Sequence of chain 1.A:
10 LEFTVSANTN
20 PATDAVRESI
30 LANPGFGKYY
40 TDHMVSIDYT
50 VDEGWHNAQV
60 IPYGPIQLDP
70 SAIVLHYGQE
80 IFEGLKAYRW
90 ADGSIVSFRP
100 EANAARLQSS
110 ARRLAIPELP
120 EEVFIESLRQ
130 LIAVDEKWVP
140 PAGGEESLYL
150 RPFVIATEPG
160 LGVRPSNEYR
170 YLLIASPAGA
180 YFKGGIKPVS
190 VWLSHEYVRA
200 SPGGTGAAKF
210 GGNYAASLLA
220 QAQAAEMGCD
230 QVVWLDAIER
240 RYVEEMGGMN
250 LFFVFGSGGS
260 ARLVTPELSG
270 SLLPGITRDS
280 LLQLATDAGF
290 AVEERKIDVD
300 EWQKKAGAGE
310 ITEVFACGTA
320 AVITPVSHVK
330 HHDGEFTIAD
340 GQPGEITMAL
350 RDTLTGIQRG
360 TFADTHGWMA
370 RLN

Binding-site contacts:
Ligand atom C3 contacts residue PLP1 of chain 1.C at 4.1 Å.
Ligand atom C6 contacts residue ARG150 of chain 1.A at 4.1 Å.
Ligand atom C7 contacts residue PHE35 of chain 1.A at 4.0 Å (hydrophobic).
Ligand atom C4 contacts residue ARG150 of chain 1.A at 4.5 Å.
Ligand atom O2 contacts residue PLP1 of chain 1.C at 3.6 Å.
Ligand atom O2 contacts residue PHE81 of chain 1.A at 3.4 Å.
Ligand atom O2 contacts residue ARG150 of chain 1.A at 4.4 Å.
Ligand atom C8 contacts residue TYR180 of chain 1.A at 3.3 Å (hydrophobic).
Ligand atom C6 contacts residue VAL162 of chain 1.B at 3.7 Å (hydrophobic).
Ligand atom C7 contacts residue TYR180 of chain 1.A at 2.9 Å (hydrophobic).
Ligand atom C4 contacts residue TYR76 of chain 1.B at 4.3 Å (hydrophobic).
Ligand atom C6 contacts residue TYR180 of chain 1.A at 3.8 Å (hydrophobic).
Ligand atom C6 contacts residue PHE35 of chain 1.A at 3.9 Å (hydrophobic).
Ligand atom O2 contacts residue LYS208 of chain 1.A at 3.3 Å.
Ligand atom C5 contacts residue LEU160 of chain 1.B at 4.2 Å (hydrophobic).
Ligand atom C6 contacts residue TYR76 of chain 1.B at 3.3 Å (hydrophobic).
Ligand atom C3 contacts residue TYR213 of chain 1.A at 3.4 Å (hydrophobic).
Ligand atom C5 contacts residue TYR148 of chain 1.A at 4.3 Å (hydrophobic).
Ligand atom C5 contacts residue VAL162 of chain 1.B at 3.7 Å (hydrophobic).
Ligand atom C5 contacts residue ARG150 of chain 1.A at 3.5 Å.
Ligand atom C5 contacts residue TYR76 of chain 1.B at 3.0 Å (hydrophobic).
Ligand atom C7 contacts residue ALA319 of chain 1.A at 4.3 Å (hydrophobic).
Ligand atom C7 contacts residue VAL162 of chain 1.B at 4.2 Å (hydrophobic).
Ligand atom C3 contacts residue LYS208 of chain 1.A at 4.2 Å.
Ligand atom C6 contacts residue LEU160 of chain 1.B at 3.5 Å (hydrophobic).
Ligand atom O2 contacts residue TYR148 of chain 1.A at 4.0 Å.
Ligand atom C3 contacts residue PHE81 of chain 1.A at 3.5 Å (hydrophobic).
Ligand atom C4 contacts residue TYR213 of chain 1.A at 4.2 Å (hydrophobic).
Ligand atom O2 contacts residue TYR213 of chain 1.A at 4.4 Å.
Ligand atom C4 contacts residue VAL162 of chain 1.B at 4.2 Å (hydrophobic).
Ligand atom C8 contacts residue ALA319 of chain 1.A at 4.2 Å (hydrophobic).

A small-molecule ligand and the protein it binds are described below.
Small molecule (SMILES): NOCc1ccccc1

Sequence of chain 1.B:
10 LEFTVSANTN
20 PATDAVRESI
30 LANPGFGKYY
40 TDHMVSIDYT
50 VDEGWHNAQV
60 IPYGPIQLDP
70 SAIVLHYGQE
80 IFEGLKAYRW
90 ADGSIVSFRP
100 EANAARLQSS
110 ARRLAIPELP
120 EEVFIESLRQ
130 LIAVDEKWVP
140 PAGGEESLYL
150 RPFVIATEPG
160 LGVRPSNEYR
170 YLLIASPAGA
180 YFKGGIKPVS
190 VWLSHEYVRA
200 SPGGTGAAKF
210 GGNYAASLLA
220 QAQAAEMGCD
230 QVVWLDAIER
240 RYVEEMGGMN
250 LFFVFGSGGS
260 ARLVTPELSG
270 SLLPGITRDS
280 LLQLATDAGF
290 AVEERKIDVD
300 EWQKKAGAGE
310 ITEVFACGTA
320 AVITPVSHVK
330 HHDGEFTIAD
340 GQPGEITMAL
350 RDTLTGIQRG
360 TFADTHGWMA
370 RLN